The small molecule below binds the protein below.
Small molecule (SMILES): CC(=O)N[C@@H]1[C@@H](O)[C@H](O)[C@@H](CO)O[C@H]1O

Binding-site contacts:
Ligand atom O6 contacts residue LEU151 of chain 7.Q at 3.4 Å.
Ligand atom C1 contacts residue SER89 of chain 7.Q at 4.5 Å.
Ligand atom C4 contacts residue LEU151 of chain 7.Q at 4.4 Å (hydrophobic).
Ligand atom O7 contacts residue ASN87 of chain 7.Q at 3.9 Å.
Ligand atom O7 contacts residue ASP85 of chain 7.Q at 4.3 Å.
Ligand atom O4 contacts residue LEU151 of chain 7.Q at 3.7 Å.
Ligand atom C4 contacts residue ASN87 of chain 7.Q at 4.2 Å.
Ligand atom C5 contacts residue ASN87 of chain 7.Q at 3.7 Å.
Ligand atom C2 contacts residue ASN87 of chain 7.Q at 2.4 Å.
Ligand atom C5 contacts residue LEU151 of chain 7.Q at 4.1 Å (hydrophobic).
Ligand atom O5 contacts residue SER79 of chain 7.Q at 4.4 Å.
Ligand atom C6 contacts residue LEU151 of chain 7.Q at 3.8 Å (hydrophobic).
Ligand atom C7 contacts residue ASN87 of chain 7.Q at 3.6 Å.
Ligand atom C1 contacts residue ASN87 of chain 7.Q at 1.4 Å.
Ligand atom C5 contacts residue SER89 of chain 7.Q at 4.3 Å.
Ligand atom O5 contacts residue SER89 of chain 7.Q at 4.1 Å.
Ligand atom C3 contacts residue ASN87 of chain 7.Q at 3.7 Å.
Ligand atom O5 contacts residue ASN87 of chain 7.Q at 2.3 Å (h-bond).
Ligand atom N2 contacts residue ASN87 of chain 7.Q at 2.9 Å (h-bond).

Sequence of chain 7.Q:
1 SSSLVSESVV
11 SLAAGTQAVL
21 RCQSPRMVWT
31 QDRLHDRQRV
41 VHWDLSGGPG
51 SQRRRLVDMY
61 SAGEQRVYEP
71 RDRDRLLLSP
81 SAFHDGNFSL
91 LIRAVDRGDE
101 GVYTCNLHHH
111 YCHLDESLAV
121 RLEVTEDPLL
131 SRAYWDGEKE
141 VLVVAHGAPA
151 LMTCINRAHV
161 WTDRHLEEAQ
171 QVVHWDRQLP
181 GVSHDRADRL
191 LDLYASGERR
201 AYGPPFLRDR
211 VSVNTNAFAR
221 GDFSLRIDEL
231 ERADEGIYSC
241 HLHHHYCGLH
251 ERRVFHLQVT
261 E